Sequence of chain 1.A:
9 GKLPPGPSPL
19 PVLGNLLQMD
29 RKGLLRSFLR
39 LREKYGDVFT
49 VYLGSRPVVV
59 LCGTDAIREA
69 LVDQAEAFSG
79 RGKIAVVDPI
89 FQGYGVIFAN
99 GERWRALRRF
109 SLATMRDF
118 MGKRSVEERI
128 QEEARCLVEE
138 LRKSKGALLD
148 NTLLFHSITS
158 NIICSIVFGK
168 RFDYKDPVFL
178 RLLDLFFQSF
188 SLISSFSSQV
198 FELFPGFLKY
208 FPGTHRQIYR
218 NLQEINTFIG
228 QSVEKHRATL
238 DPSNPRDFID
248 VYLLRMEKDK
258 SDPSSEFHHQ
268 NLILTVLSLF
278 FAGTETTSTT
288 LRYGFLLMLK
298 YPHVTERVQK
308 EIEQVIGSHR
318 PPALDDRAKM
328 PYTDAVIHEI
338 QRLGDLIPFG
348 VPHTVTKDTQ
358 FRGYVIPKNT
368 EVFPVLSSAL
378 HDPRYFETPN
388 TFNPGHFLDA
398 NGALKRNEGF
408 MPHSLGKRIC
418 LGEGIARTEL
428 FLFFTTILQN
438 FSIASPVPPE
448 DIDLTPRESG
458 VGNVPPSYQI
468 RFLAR

A small-molecule ligand and the protein it binds are described below.
Small molecule (SMILES): OC[C@H]1O[C@H](O[C@H]2[C@H](O)[C@@H](O)[C@H](OCCCCCC3CCCCC3)O[C@@H]2CO)[C@H](O)[C@@H](O)[C@@H]1O

Binding-site contacts:
Ligand atom C4 contacts residue VAL348 of chain 1.A at 3.9 Å (hydrophobic).
Ligand atom O21 contacts residue PHE370 of chain 1.A at 3.8 Å.
Ligand atom C1 contacts residue VAL458 of chain 1.A at 3.9 Å (hydrophobic).
Ligand atom C2 contacts residue VAL348 of chain 1.A at 4.2 Å (hydrophobic).
Ligand atom C11 contacts residue VAL458 of chain 1.A at 3.8 Å (hydrophobic).
Ligand atom O21 contacts residue PHE346 of chain 1.A at 3.2 Å.
Ligand atom C6 contacts residue VAL458 of chain 1.A at 4.1 Å (hydrophobic).
Ligand atom C2 contacts residue GLY347 of chain 1.A at 3.8 Å.
Ligand atom C7 contacts residue ALA279 of chain 1.A at 4.2 Å (hydrophobic).
Ligand atom C18 contacts residue GLY457 of chain 1.A at 4.2 Å.
Ligand atom O12 contacts residue ILE82 of chain 1.A at 3.7 Å.
Ligand atom C4 contacts residue ACT1 of chain 1.E at 3.8 Å.
Ligand atom O22 contacts residue VAL348 of chain 1.A at 4.2 Å.
Ligand atom O12 contacts residue PRO349 of chain 1.A at 3.4 Å.
Ligand atom C15 contacts residue GLY457 of chain 1.A at 4.2 Å.
Ligand atom C13 contacts residue PRO349 of chain 1.A at 3.6 Å (hydrophobic).
Ligand atom C16 contacts residue GLY457 of chain 1.A at 4.0 Å.
Ligand atom C5 contacts residue VAL458 of chain 1.A at 4.1 Å (hydrophobic).
Ligand atom O20 contacts residue GLY457 of chain 1.A at 3.3 Å (h-bond).
Ligand atom O22 contacts residue PRO349 of chain 1.A at 3.7 Å.
Ligand atom C7 contacts residue PHE278 of chain 1.A at 3.5 Å (hydrophobic).
Ligand atom C6 contacts residue PHE187 of chain 1.A at 3.9 Å (hydrophobic).
Ligand atom C10 contacts residue ILE82 of chain 1.A at 4.1 Å (hydrophobic).
Ligand atom C19 contacts residue GLU199 of chain 1.A at 3.7 Å.
Ligand atom C18 contacts residue GLY347 of chain 1.A at 4.0 Å.
Ligand atom C17 contacts residue PHE370 of chain 1.A at 4.0 Å (hydrophobic).
Ligand atom O14 contacts residue GLY457 of chain 1.A at 3.7 Å.
Ligand atom C5 contacts residue ACT1 of chain 1.E at 3.9 Å.
Ligand atom C1 contacts residue ILE82 of chain 1.A at 4.2 Å (hydrophobic).
Ligand atom O22 contacts residue GLY347 of chain 1.A at 2.7 Å (h-bond).
Ligand atom C3 contacts residue VAL458 of chain 1.A at 3.3 Å (hydrophobic).
Ligand atom O21 contacts residue LEU32 of chain 1.A at 4.2 Å.
Ligand atom C1 contacts residue GLY457 of chain 1.A at 3.9 Å.
Ligand atom O22 contacts residue PHE346 of chain 1.A at 3.8 Å.
Ligand atom C9 contacts residue PHE96 of chain 1.A at 3.7 Å (hydrophobic).
Ligand atom C8 contacts residue ACT1 of chain 1.E at 3.7 Å.
Ligand atom O23 contacts residue PHE370 of chain 1.A at 4.2 Å.
Ligand atom C7 contacts residue ACT1 of chain 1.E at 3.7 Å.
Ligand atom O12 contacts residue GLY347 of chain 1.A at 4.2 Å.
Ligand atom C2 contacts residue VAL458 of chain 1.A at 3.5 Å (hydrophobic).